The small molecule below binds the protein below.
Small molecule (SMILES): CC(=O)N[C@@H]1[C@@H](O)[C@H](O)[C@@H](CO)O[C@H]1O

Binding-site contacts:
Ligand atom C4 contacts residue ASN28 of chain 1.C at 4.2 Å.
Ligand atom O5 contacts residue ASN28 of chain 1.C at 2.4 Å (h-bond).
Ligand atom C2 contacts residue ASN28 of chain 1.C at 2.5 Å.
Ligand atom N2 contacts residue ASN28 of chain 1.C at 2.9 Å (h-bond).
Ligand atom C7 contacts residue ASN28 of chain 1.C at 3.1 Å.
Ligand atom C5 contacts residue ASN28 of chain 1.C at 3.7 Å.
Ligand atom C1 contacts residue ASN28 of chain 1.C at 1.4 Å.
Ligand atom C8 contacts residue ASN28 of chain 1.C at 4.2 Å.
Ligand atom C3 contacts residue ASN28 of chain 1.C at 3.8 Å.
Ligand atom C8 contacts residue VAL27 of chain 1.C at 4.1 Å (hydrophobic).
Ligand atom O7 contacts residue ASN28 of chain 1.C at 3.0 Å (h-bond).

Sequence of chain 1.C:
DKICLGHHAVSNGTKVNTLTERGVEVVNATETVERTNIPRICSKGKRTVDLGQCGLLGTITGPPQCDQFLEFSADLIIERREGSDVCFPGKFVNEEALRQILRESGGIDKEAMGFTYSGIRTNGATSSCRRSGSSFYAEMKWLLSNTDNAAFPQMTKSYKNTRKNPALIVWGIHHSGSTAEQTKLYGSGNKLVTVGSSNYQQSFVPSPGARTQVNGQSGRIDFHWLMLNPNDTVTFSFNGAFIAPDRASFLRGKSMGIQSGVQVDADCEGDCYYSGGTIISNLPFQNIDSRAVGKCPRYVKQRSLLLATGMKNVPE